Binding-site contacts:
Ligand atom F16 contacts residue TRP74 of chain 1.B at 3.9 Å.
Ligand atom F17 contacts residue GLY159 of chain 1.B at 3.2 Å.
Ligand atom F16 contacts residue GLN65 of chain 1.B at 4.1 Å.
Ligand atom C04 contacts residue TRP60 of chain 1.B at 3.8 Å (hydrophobic).
Ligand atom C14 contacts residue TRP74 of chain 1.B at 3.5 Å (hydrophobic).
Ligand atom C15 contacts residue TRP74 of chain 1.B at 3.5 Å (hydrophobic).
Ligand atom C13 contacts residue GLY159 of chain 1.B at 4.2 Å.
Ligand atom C12 contacts residue TRP74 of chain 1.B at 3.9 Å (hydrophobic).
Ligand atom C14 contacts residue LYS160 of chain 1.B at 3.6 Å.
Ligand atom C15 contacts residue TRP60 of chain 1.B at 3.6 Å (hydrophobic).
Ligand atom C04 contacts residue PRO73 of chain 1.B at 4.4 Å (hydrophobic).
Ligand atom C12 contacts residue LYS160 of chain 1.B at 4.1 Å.
Ligand atom C03 contacts residue TYR59 of chain 1.B at 4.0 Å (hydrophobic).
Ligand atom C06 contacts residue TRP60 of chain 1.B at 4.3 Å (hydrophobic).
Ligand atom C13 contacts residue TRP74 of chain 1.B at 3.8 Å (hydrophobic).
Ligand atom C11 contacts residue TRP74 of chain 1.B at 3.9 Å (hydrophobic).
Ligand atom F16 contacts residue LYS160 of chain 1.B at 3.2 Å.
Ligand atom C10 contacts residue TRP60 of chain 1.B at 4.3 Å (hydrophobic).
Ligand atom N05 contacts residue TRP60 of chain 1.B at 3.8 Å.
Ligand atom C13 contacts residue LYS160 of chain 1.B at 3.3 Å.
Ligand atom C14 contacts residue TRP60 of chain 1.B at 4.0 Å (hydrophobic).
Ligand atom N05 contacts residue PRO73 of chain 1.B at 4.4 Å.
Ligand atom O09 contacts residue TRP60 of chain 1.B at 3.5 Å.
Ligand atom F16 contacts residue TRP60 of chain 1.B at 3.3 Å.
Ligand atom O09 contacts residue TRP74 of chain 1.B at 2.9 Å (h-bond).
Ligand atom C08 contacts residue PRO73 of chain 1.B at 4.0 Å (hydrophobic).
Ligand atom O09 contacts residue PRO73 of chain 1.B at 3.2 Å.
Ligand atom F17 contacts residue LYS160 of chain 1.B at 3.0 Å.
Ligand atom F17 contacts residue TRP74 of chain 1.B at 3.8 Å.
Ligand atom C10 contacts residue TRP74 of chain 1.B at 3.6 Å (hydrophobic).
Ligand atom C08 contacts residue TRP74 of chain 1.B at 3.8 Å (hydrophobic).
Ligand atom O09 contacts residue SER69 of chain 1.B at 4.0 Å.
Ligand atom C04 contacts residue TYR59 of chain 1.B at 3.9 Å (hydrophobic).
Ligand atom F16 contacts residue GLY159 of chain 1.B at 3.1 Å.
Ligand atom C14 contacts residue GLY159 of chain 1.B at 4.2 Å.
Ligand atom C08 contacts residue TRP60 of chain 1.B at 3.7 Å (hydrophobic).

The small molecule below binds the protein below.
Small molecule (SMILES): CN1CCN(C(=O)c2ccc(F)c(F)c2)CC1

Sequence of chain 1.B:
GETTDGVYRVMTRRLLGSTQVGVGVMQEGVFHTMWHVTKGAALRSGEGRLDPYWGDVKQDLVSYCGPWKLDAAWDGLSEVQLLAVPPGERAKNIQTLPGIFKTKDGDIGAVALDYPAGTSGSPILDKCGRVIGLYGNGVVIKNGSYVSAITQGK